Sequence of chain 9.A:
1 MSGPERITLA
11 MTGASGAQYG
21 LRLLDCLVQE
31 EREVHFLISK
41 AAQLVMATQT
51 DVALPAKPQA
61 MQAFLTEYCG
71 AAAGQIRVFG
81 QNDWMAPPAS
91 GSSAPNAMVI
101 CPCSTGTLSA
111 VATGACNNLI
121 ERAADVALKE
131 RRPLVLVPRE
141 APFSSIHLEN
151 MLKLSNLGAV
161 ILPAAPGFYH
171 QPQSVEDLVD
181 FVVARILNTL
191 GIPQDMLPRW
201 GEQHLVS

The small molecule below binds the protein below.
Small molecule (SMILES): CC(C)=CCOP(=O)(O)O

Sequence of chain 4.A:
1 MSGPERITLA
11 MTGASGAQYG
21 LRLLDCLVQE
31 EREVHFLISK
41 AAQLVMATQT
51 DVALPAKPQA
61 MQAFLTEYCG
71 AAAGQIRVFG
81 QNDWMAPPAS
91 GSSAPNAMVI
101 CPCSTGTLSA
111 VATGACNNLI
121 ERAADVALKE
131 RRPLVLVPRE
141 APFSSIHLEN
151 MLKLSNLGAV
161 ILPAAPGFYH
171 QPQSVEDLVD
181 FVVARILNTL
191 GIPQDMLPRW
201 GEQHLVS

Binding-site contacts:
Ligand atom PAJ contacts residue ARG122 of chain 4.A at 3.8 Å.
Ligand atom CAF contacts residue SER90 of chain 4.A at 3.7 Å.
Ligand atom CAA contacts residue TRP200 of chain 11.A at 3.7 Å (hydrophobic).
Ligand atom OAE contacts residue GLU140 of chain 9.A at 2.4 Å (salt-bridge).
Ligand atom OAH contacts residue GLY91 of chain 4.A at 3.9 Å.
Ligand atom CAF contacts residue FMN1 of chain 11.C at 3.4 Å.
Ligand atom PAJ contacts residue GLU140 of chain 9.A at 3.5 Å.
Ligand atom CAI contacts residue FMN1 of chain 11.C at 3.6 Å.
Ligand atom CAB contacts residue FMN1 of chain 11.C at 3.7 Å.
Ligand atom CAI contacts residue SER90 of chain 4.A at 3.6 Å.
Ligand atom OAC contacts residue ARG185 of chain 11.A at 3.1 Å (salt-bridge).
Ligand atom OAE contacts residue ARG122 of chain 4.A at 2.9 Å (salt-bridge).
Ligand atom OAC contacts residue TYR169 of chain 11.A at 3.0 Å (h-bond).
Ligand atom OAH contacts residue SER90 of chain 4.A at 2.8 Å (h-bond).
Ligand atom OAC contacts residue GLU140 of chain 9.A at 3.8 Å.
Ligand atom OAD contacts residue SER90 of chain 4.A at 3.6 Å (h-bond).
Ligand atom CAA contacts residue FMN1 of chain 11.C at 3.6 Å.
Ligand atom OAD contacts residue GLU140 of chain 9.A at 3.8 Å.
Ligand atom CAG contacts residue SER90 of chain 4.A at 3.8 Å.
Ligand atom CAG contacts residue FMN1 of chain 11.C at 3.4 Å.
Ligand atom CAF contacts residue ALA89 of chain 4.A at 3.5 Å (hydrophobic).
Ligand atom OAD contacts residue GLY91 of chain 4.A at 2.8 Å (h-bond).
Ligand atom CAG contacts residue TYR169 of chain 11.A at 3.6 Å (hydrophobic).
Ligand atom OAE contacts residue ARG139 of chain 9.A at 3.7 Å.
Ligand atom OAC contacts residue ARG139 of chain 9.A at 3.2 Å (salt-bridge).
Ligand atom OAD contacts residue LYS129 of chain 4.A at 2.7 Å (salt-bridge).
Ligand atom PAJ contacts residue ARG185 of chain 11.A at 3.6 Å.
Ligand atom CAB contacts residue TRP200 of chain 11.A at 3.8 Å (hydrophobic).
Ligand atom CAG contacts residue ARG122 of chain 4.A at 3.7 Å.
Ligand atom OAE contacts residue LYS129 of chain 4.A at 3.8 Å.
Ligand atom PAJ contacts residue TYR169 of chain 11.A at 3.8 Å.
Ligand atom CAF contacts residue ARG122 of chain 4.A at 3.6 Å.
Ligand atom OAH contacts residue TYR169 of chain 11.A at 3.8 Å.
Ligand atom OAH contacts residue ARG122 of chain 4.A at 3.4 Å (salt-bridge).
Ligand atom OAD contacts residue ARG185 of chain 11.A at 2.7 Å (salt-bridge).
Ligand atom PAJ contacts residue SER90 of chain 4.A at 3.7 Å.
Ligand atom CAA contacts residue ALA89 of chain 4.A at 3.8 Å (hydrophobic).
Ligand atom CAA contacts residue TRP84 of chain 4.A at 3.4 Å (hydrophobic).
Ligand atom CAB contacts residue TYR169 of chain 11.A at 3.7 Å (hydrophobic).
Ligand atom PAJ contacts residue LYS129 of chain 4.A at 3.7 Å.

Sequence of chain 11.A:
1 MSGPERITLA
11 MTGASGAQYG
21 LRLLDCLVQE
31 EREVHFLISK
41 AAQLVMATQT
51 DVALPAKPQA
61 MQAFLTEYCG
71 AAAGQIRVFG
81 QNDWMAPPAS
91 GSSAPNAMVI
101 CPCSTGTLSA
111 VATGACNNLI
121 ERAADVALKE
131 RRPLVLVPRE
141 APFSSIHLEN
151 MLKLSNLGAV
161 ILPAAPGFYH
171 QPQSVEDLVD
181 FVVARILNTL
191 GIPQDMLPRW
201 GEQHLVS